A protein and the small-molecule ligand that binds it are described below.
Small molecule (SMILES): CNC(=O)c1cn(C)c2ccccc12

Sequence of chain 1.A:
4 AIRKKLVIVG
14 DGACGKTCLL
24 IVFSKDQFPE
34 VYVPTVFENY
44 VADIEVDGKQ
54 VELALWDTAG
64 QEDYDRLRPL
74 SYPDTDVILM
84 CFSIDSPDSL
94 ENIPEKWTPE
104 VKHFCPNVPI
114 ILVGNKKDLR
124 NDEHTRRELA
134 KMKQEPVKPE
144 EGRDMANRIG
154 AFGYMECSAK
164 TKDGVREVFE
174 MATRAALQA

Binding-site contacts:
Ligand atom N2 contacts residue ARG151 of chain 1.A at 4.3 Å.
Ligand atom C10 contacts residue ASN150 of chain 1.A at 4.4 Å.
Ligand atom C8 contacts residue ARG151 of chain 1.A at 4.2 Å.
Ligand atom C7 contacts residue ARG151 of chain 1.A at 4.5 Å.
Ligand atom C8 contacts residue ASN150 of chain 1.A at 3.8 Å.
Ligand atom O1 contacts residue ARG151 of chain 1.A at 4.2 Å.
Ligand atom C8 contacts residue ASP147 of chain 1.A at 3.6 Å.
Ligand atom C9 contacts residue ASP147 of chain 1.A at 4.1 Å.
Ligand atom C1 contacts residue ARG151 of chain 1.A at 3.3 Å.
Ligand atom C6 contacts residue ARG151 of chain 1.A at 3.9 Å.
Ligand atom N1 contacts residue ARG151 of chain 1.A at 3.8 Å.
Ligand atom C9 contacts residue ARG151 of chain 1.A at 3.7 Å.
Ligand atom C11 contacts residue ARG151 of chain 1.A at 3.5 Å.
Ligand atom C6 contacts residue ASP147 of chain 1.A at 4.2 Å.
Ligand atom C7 contacts residue ASP147 of chain 1.A at 3.6 Å.
Ligand atom C2 contacts residue ARG151 of chain 1.A at 3.7 Å.
Ligand atom C9 contacts residue ASN150 of chain 1.A at 3.7 Å.
Ligand atom C10 contacts residue ARG151 of chain 1.A at 3.5 Å.
Ligand atom C4 contacts residue ARG151 of chain 1.A at 3.9 Å.
Ligand atom C3 contacts residue ARG151 of chain 1.A at 3.6 Å.